Sequence of chain 1.L:
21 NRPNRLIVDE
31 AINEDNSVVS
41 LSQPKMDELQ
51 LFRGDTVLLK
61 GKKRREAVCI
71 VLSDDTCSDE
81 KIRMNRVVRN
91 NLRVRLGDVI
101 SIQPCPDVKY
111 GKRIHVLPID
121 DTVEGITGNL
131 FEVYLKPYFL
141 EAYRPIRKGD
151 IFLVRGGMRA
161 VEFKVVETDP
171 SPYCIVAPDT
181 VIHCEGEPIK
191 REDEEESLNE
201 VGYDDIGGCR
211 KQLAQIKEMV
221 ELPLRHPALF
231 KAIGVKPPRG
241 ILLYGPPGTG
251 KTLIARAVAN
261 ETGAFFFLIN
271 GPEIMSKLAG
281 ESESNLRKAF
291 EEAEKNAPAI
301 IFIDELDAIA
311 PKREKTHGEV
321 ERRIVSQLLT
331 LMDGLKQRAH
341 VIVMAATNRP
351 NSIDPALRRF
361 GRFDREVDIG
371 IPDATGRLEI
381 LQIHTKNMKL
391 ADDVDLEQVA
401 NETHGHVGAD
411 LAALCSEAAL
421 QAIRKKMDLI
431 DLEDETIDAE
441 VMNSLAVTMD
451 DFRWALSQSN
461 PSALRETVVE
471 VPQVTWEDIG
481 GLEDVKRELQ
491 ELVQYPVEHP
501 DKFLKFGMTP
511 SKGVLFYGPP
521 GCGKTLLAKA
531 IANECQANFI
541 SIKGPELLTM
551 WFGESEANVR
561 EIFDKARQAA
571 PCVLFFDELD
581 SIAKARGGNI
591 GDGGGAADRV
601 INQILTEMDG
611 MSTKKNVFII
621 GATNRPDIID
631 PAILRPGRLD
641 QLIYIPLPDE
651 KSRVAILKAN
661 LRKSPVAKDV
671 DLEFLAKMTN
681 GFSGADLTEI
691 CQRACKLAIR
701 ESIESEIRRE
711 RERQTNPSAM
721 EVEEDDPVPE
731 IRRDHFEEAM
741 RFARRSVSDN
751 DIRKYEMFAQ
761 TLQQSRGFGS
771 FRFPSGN

Binding-site contacts:
Ligand atom O2' contacts residue LEU253 of chain 1.A at 3.9 Å.
Ligand atom PG contacts residue MG1 of chain 1.N at 3.7 Å.
Ligand atom O3G contacts residue ASN348 of chain 1.A at 3.4 Å (h-bond).
Ligand atom N1 contacts residue ILE380 of chain 1.A at 3.3 Å.
Ligand atom O2A contacts residue GLY250 of chain 1.A at 3.3 Å.
Ligand atom N1 contacts residue ILE206 of chain 1.A at 3.9 Å.
Ligand atom O2A contacts residue LEU253 of chain 1.A at 3.7 Å.
Ligand atom O2B contacts residue LYS251 of chain 1.A at 3.7 Å.
Ligand atom C6 contacts residue ILE380 of chain 1.A at 3.5 Å (hydrophobic).
Ligand atom N6 contacts residue ILE380 of chain 1.A at 3.4 Å.
Ligand atom N6 contacts residue GLY207 of chain 1.A at 3.2 Å (h-bond).
Ligand atom N6 contacts residue THR249 of chain 1.A at 3.9 Å.
Ligand atom C8 contacts residue GLY408 of chain 1.A at 3.5 Å.
Ligand atom C2 contacts residue LEU253 of chain 1.A at 3.6 Å (hydrophobic).
Ligand atom O2B contacts residue MG1 of chain 1.N at 3.4 Å.
Ligand atom O2A contacts residue THR252 of chain 1.A at 3.6 Å.
Ligand atom O2G contacts residue MG1 of chain 1.N at 2.3 Å.
Ligand atom O1B contacts residue GLY250 of chain 1.A at 2.8 Å (h-bond).
Ligand atom O1B contacts residue GLY248 of chain 1.A at 3.2 Å (h-bond).
Ligand atom N7 contacts residue GLY408 of chain 1.A at 3.5 Å.
Ligand atom O3A contacts residue GLY250 of chain 1.A at 3.1 Å (h-bond).
Ligand atom O1B contacts residue THR249 of chain 1.A at 2.9 Å (h-bond).
Ligand atom N7 contacts residue GLY248 of chain 1.A at 3.5 Å (h-bond).
Ligand atom PB contacts residue GLY250 of chain 1.A at 3.5 Å.
Ligand atom PB contacts residue THR249 of chain 1.A at 3.9 Å.
Ligand atom O3G contacts residue LYS251 of chain 1.A at 3.6 Å (salt-bridge).
Ligand atom C8 contacts residue GLY248 of chain 1.A at 3.2 Å.
Ligand atom O3B contacts residue GLY248 of chain 1.A at 3.1 Å (h-bond).
Ligand atom O3A contacts residue GLY248 of chain 1.A at 3.6 Å.
Ligand atom C5' contacts residue GLY248 of chain 1.A at 3.8 Å.
Ligand atom N1 contacts residue GLY207 of chain 1.A at 3.6 Å.
Ligand atom N3 contacts residue LEU253 of chain 1.A at 3.5 Å.
Ligand atom O2A contacts residue LYS251 of chain 1.A at 3.9 Å.
Ligand atom N7 contacts residue THR249 of chain 1.A at 3.5 Å (h-bond).
Ligand atom PB contacts residue GLY248 of chain 1.A at 3.7 Å.
Ligand atom O1B contacts residue LYS251 of chain 1.A at 3.2 Å (salt-bridge).
Ligand atom O2B contacts residue THR252 of chain 1.A at 3.4 Å (h-bond).
Ligand atom C8 contacts residue ALA409 of chain 1.A at 3.5 Å (hydrophobic).
Ligand atom O4' contacts residue ALA409 of chain 1.A at 3.5 Å.
Ligand atom C2 contacts residue ASP205 of chain 1.A at 3.3 Å.

This small molecule binds to this protein.
Small molecule (SMILES): Nc1ncnc2c1ncn2[C@@H]1O[C@H](COP(=O)(O)OP(=O)(O)OP(O)(O)=S)[C@@H](O)[C@H]1O

Sequence of chain 1.A:
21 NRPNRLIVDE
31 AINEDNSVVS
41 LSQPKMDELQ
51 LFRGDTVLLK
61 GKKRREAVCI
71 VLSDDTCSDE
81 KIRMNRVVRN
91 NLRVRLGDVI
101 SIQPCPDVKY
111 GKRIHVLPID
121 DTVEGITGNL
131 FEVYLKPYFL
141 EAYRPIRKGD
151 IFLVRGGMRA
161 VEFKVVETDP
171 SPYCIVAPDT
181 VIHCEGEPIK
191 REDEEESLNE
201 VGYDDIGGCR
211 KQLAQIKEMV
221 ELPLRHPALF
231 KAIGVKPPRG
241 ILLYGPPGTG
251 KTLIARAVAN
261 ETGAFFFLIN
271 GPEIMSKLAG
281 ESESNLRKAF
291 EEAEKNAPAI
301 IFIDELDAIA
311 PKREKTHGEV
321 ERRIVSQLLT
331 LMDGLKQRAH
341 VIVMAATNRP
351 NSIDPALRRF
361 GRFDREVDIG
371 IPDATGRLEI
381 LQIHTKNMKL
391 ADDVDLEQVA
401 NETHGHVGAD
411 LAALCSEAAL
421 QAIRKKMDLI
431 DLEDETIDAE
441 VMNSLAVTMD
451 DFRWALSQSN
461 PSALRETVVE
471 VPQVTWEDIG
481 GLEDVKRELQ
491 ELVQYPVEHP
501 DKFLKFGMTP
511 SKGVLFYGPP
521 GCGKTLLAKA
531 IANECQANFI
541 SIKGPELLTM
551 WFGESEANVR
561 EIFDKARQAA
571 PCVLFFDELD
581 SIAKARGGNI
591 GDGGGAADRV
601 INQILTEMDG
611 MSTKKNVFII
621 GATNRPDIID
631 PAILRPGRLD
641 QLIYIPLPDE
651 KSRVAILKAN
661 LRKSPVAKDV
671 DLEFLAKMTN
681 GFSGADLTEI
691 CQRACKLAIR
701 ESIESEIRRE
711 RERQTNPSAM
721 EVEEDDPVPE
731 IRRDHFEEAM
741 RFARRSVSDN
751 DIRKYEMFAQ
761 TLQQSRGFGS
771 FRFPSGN